Sequence of chain 1.B:
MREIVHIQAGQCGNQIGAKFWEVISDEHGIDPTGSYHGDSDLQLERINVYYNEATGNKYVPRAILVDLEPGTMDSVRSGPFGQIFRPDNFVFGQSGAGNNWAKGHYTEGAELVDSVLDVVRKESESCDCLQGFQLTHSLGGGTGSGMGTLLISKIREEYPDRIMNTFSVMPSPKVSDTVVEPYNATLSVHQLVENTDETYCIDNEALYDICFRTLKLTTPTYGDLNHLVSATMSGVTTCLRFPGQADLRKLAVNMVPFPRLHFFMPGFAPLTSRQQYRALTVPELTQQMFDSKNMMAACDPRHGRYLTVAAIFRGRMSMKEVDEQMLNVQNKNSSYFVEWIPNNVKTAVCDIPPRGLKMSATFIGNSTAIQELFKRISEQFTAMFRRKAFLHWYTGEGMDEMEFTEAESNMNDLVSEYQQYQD

Sequence of chain 1.C:
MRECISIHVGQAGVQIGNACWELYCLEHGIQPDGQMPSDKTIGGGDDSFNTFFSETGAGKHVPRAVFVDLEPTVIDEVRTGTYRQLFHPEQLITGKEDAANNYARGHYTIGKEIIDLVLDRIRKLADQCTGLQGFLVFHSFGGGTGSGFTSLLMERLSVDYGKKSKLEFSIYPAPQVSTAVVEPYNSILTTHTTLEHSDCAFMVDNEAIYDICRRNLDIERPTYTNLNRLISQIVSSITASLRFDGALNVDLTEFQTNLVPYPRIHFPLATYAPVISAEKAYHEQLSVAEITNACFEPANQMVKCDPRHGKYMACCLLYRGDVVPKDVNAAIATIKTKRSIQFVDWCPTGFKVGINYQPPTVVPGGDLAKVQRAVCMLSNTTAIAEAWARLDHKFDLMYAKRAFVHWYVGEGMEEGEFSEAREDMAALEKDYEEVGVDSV

The small molecule below binds the protein below.
Small molecule (SMILES): Cc1cccc(C(=O)N2CCC(C(N)=O)CC2)c1

Binding-site contacts:
Ligand atom C14 contacts residue SER176 of chain 1.B at 3.5 Å.
Ligand atom C4 contacts residue TYR222 of chain 1.B at 3.9 Å (hydrophobic).
Ligand atom C4 contacts residue THR221 of chain 1.B at 3.7 Å.
Ligand atom C5 contacts residue VAL175 of chain 1.B at 3.9 Å (hydrophobic).
Ligand atom C5 contacts residue THR221 of chain 1.B at 3.7 Å.
Ligand atom C9 contacts residue SER176 of chain 1.B at 4.0 Å.
Ligand atom C2 contacts residue TYR208 of chain 1.B at 4.1 Å (hydrophobic).
Ligand atom C7 contacts residue VAL175 of chain 1.B at 4.1 Å (hydrophobic).
Ligand atom O2 contacts residue VAL353 of chain 1.C at 2.8 Å (h-bond).
Ligand atom C6 contacts residue PRO220 of chain 1.B at 4.1 Å (hydrophobic).
Ligand atom C3 contacts residue TYR208 of chain 1.B at 3.6 Å (hydrophobic).
Ligand atom C1 contacts residue TYR208 of chain 1.B at 3.4 Å (hydrophobic).
Ligand atom C13 contacts residue TYR222 of chain 1.B at 3.9 Å (hydrophobic).
Ligand atom C11 contacts residue SER176 of chain 1.B at 3.1 Å.
Ligand atom C13 contacts residue ASP177 of chain 1.B at 3.9 Å.
Ligand atom C5 contacts residue TYR222 of chain 1.B at 3.5 Å (hydrophobic).
Ligand atom C9 contacts residue ASP177 of chain 1.B at 4.1 Å.
Ligand atom O1 contacts residue TYR222 of chain 1.B at 3.8 Å.
Ligand atom N2 contacts residue SER176 of chain 1.B at 3.4 Å (h-bond).
Ligand atom C5 contacts residue PRO220 of chain 1.B at 3.8 Å (hydrophobic).
Ligand atom C1 contacts residue LYS174 of chain 1.B at 3.9 Å.
Ligand atom C7 contacts residue PRO220 of chain 1.B at 4.2 Å (hydrophobic).
Ligand atom O2 contacts residue PHE351 of chain 1.C at 3.8 Å.
Ligand atom C6 contacts residue VAL175 of chain 1.B at 4.1 Å (hydrophobic).
Ligand atom C3 contacts residue VAL175 of chain 1.B at 3.9 Å (hydrophobic).
Ligand atom C2 contacts residue VAL175 of chain 1.B at 4.1 Å (hydrophobic).
Ligand atom C10 contacts residue SER176 of chain 1.B at 3.3 Å.
Ligand atom C3 contacts residue PRO220 of chain 1.B at 3.5 Å (hydrophobic).
Ligand atom N1 contacts residue TYR222 of chain 1.B at 3.7 Å.
Ligand atom C14 contacts residue PHE351 of chain 1.C at 3.9 Å (hydrophobic).
Ligand atom C14 contacts residue VAL353 of chain 1.C at 3.9 Å (hydrophobic).
Ligand atom C4 contacts residue LEU225 of chain 1.B at 3.7 Å (hydrophobic).
Ligand atom N2 contacts residue PHE351 of chain 1.C at 3.0 Å (h-bond).
Ligand atom C8 contacts residue TYR222 of chain 1.B at 3.8 Å (hydrophobic).
Ligand atom C2 contacts residue PRO220 of chain 1.B at 3.9 Å (hydrophobic).
Ligand atom C9 contacts residue VAL175 of chain 1.B at 4.0 Å (hydrophobic).
Ligand atom C9 contacts residue TYR222 of chain 1.B at 3.6 Å (hydrophobic).
Ligand atom C4 contacts residue PRO220 of chain 1.B at 3.5 Å (hydrophobic).
Ligand atom C4 contacts residue VAL175 of chain 1.B at 3.8 Å (hydrophobic).
Ligand atom O2 contacts residue LYS352 of chain 1.C at 3.6 Å.